Sequence of chain 1.B:
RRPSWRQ

Binding-site contacts:
Ligand atom F17 contacts residue PHE124 of chain 1.A at 3.4 Å.
Ligand atom C22 contacts residue TRP13 of chain 1.B at 3.5 Å (hydrophobic).
Ligand atom C15 contacts residue PHE124 of chain 1.A at 3.6 Å (hydrophobic).
Ligand atom C04 contacts residue ILE173 of chain 1.A at 3.8 Å (hydrophobic).
Ligand atom BR1 contacts residue SER50 of chain 1.A at 3.2 Å.
Ligand atom F14 contacts residue PRO172 of chain 1.A at 3.8 Å.
Ligand atom C03 contacts residue ILE173 of chain 1.A at 3.5 Å (hydrophobic).
Ligand atom C18 contacts residue CSO43 of chain 1.A at 3.5 Å.
Ligand atom C02 contacts residue ILE173 of chain 1.A at 3.8 Å (hydrophobic).
Ligand atom C15 contacts residue GLU120 of chain 1.A at 3.9 Å.
Ligand atom C02 contacts residue TRP13 of chain 1.B at 3.2 Å (hydrophobic).
Ligand atom C22 contacts residue PRO172 of chain 1.A at 3.9 Å (hydrophobic).
Ligand atom C04 contacts residue TRP13 of chain 1.B at 3.6 Å (hydrophobic).
Ligand atom N10 contacts residue TRP13 of chain 1.B at 3.9 Å.
Ligand atom F14 contacts residue ILE173 of chain 1.A at 3.3 Å.
Ligand atom C03 contacts residue TRP13 of chain 1.B at 3.4 Å (hydrophobic).
Ligand atom C16 contacts residue CSO43 of chain 1.A at 3.9 Å.
Ligand atom C16 contacts residue PHE124 of chain 1.A at 3.5 Å (hydrophobic).
Ligand atom BR1 contacts residue PHE124 of chain 1.A at 3.6 Å.
Ligand atom C09 contacts residue TRP13 of chain 1.B at 3.6 Å (hydrophobic).
Ligand atom BR1 contacts residue TRP13 of chain 1.B at 3.6 Å.
Ligand atom C06 contacts residue ILE173 of chain 1.A at 3.9 Å (hydrophobic).
Ligand atom C06 contacts residue LYS127 of chain 1.A at 3.6 Å.
Ligand atom F17 contacts residue CSO43 of chain 1.A at 3.4 Å.
Ligand atom C06 contacts residue TRP13 of chain 1.B at 3.2 Å (hydrophobic).
Ligand atom C18 contacts residue ASN47 of chain 1.A at 3.8 Å.
Ligand atom C19 contacts residue ASN47 of chain 1.A at 3.7 Å.
Ligand atom F17 contacts residue ARG46 of chain 1.A at 3.3 Å.
Ligand atom C04 contacts residue PRO172 of chain 1.A at 3.7 Å (hydrophobic).
Ligand atom C05 contacts residue PRO172 of chain 1.A at 3.4 Å (hydrophobic).
Ligand atom C03 contacts residue LYS127 of chain 1.A at 2.3 Å.
Ligand atom C08 contacts residue TRP13 of chain 1.B at 3.6 Å (hydrophobic).
Ligand atom C05 contacts residue TRP13 of chain 1.B at 3.8 Å (hydrophobic).
Ligand atom C02 contacts residue LYS127 of chain 1.A at 1.4 Å.
Ligand atom C04 contacts residue LYS127 of chain 1.A at 2.6 Å.
Ligand atom N10 contacts residue PRO172 of chain 1.A at 4.0 Å.
Ligand atom C05 contacts residue LYS127 of chain 1.A at 4.0 Å.
Ligand atom C05 contacts residue ILE224 of chain 1.A at 4.0 Å (hydrophobic).
Ligand atom C08 contacts residue ASN47 of chain 1.A at 3.9 Å.
Ligand atom C04 contacts residue GLY176 of chain 1.A at 3.9 Å.

Sequence of chain 1.A:
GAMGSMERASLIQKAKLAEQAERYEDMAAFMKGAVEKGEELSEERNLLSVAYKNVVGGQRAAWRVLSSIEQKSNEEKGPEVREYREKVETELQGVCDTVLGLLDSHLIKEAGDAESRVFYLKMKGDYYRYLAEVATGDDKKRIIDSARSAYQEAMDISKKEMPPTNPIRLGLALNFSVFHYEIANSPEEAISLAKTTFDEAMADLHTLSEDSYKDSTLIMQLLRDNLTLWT

This protein binds this small molecule.
Small molecule (SMILES): O=Cc1ccc(-n2ccnc2-c2ccc(F)cc2F)cc1Br